Binding-site contacts:
Ligand atom O7 contacts residue ASN234 of chain 1.A at 3.5 Å (h-bond).
Ligand atom C2 contacts residue ASN234 of chain 1.A at 2.4 Å.
Ligand atom N2 contacts residue ASN234 of chain 1.A at 2.9 Å (h-bond).
Ligand atom C8 contacts residue ASN234 of chain 1.A at 4.5 Å.
Ligand atom C8 contacts residue GLU465 of chain 1.C at 3.2 Å.
Ligand atom C5 contacts residue THR108 of chain 1.A at 3.6 Å.
Ligand atom O5 contacts residue THR108 of chain 1.A at 3.0 Å (h-bond).
Ligand atom C6 contacts residue THR108 of chain 1.A at 3.2 Å.
Ligand atom C1 contacts residue ASN234 of chain 1.A at 1.4 Å.
Ligand atom C3 contacts residue ASN234 of chain 1.A at 3.8 Å.
Ligand atom C6 contacts residue THR236 of chain 1.A at 3.6 Å.
Ligand atom C5 contacts residue ASN234 of chain 1.A at 3.7 Å.
Ligand atom O5 contacts residue ASN234 of chain 1.A at 2.4 Å (h-bond).
Ligand atom O7 contacts residue ARG466 of chain 1.C at 4.0 Å.
Ligand atom C7 contacts residue ASN234 of chain 1.A at 3.4 Å.
Ligand atom C5 contacts residue THR236 of chain 1.A at 3.5 Å.
Ligand atom O6 contacts residue THR108 of chain 1.A at 3.0 Å (h-bond).
Ligand atom C1 contacts residue THR108 of chain 1.A at 4.1 Å.
Ligand atom C1 contacts residue THR236 of chain 1.A at 3.9 Å.
Ligand atom O5 contacts residue THR236 of chain 1.A at 3.4 Å (h-bond).
Ligand atom C4 contacts residue ASN234 of chain 1.A at 4.2 Å.

This small molecule binds to this protein.
Small molecule (SMILES): CC(=O)N[C@@H]1[C@@H](O)[C@H](O)[C@@H](CO)O[C@H]1O

Sequence of chain 1.C:
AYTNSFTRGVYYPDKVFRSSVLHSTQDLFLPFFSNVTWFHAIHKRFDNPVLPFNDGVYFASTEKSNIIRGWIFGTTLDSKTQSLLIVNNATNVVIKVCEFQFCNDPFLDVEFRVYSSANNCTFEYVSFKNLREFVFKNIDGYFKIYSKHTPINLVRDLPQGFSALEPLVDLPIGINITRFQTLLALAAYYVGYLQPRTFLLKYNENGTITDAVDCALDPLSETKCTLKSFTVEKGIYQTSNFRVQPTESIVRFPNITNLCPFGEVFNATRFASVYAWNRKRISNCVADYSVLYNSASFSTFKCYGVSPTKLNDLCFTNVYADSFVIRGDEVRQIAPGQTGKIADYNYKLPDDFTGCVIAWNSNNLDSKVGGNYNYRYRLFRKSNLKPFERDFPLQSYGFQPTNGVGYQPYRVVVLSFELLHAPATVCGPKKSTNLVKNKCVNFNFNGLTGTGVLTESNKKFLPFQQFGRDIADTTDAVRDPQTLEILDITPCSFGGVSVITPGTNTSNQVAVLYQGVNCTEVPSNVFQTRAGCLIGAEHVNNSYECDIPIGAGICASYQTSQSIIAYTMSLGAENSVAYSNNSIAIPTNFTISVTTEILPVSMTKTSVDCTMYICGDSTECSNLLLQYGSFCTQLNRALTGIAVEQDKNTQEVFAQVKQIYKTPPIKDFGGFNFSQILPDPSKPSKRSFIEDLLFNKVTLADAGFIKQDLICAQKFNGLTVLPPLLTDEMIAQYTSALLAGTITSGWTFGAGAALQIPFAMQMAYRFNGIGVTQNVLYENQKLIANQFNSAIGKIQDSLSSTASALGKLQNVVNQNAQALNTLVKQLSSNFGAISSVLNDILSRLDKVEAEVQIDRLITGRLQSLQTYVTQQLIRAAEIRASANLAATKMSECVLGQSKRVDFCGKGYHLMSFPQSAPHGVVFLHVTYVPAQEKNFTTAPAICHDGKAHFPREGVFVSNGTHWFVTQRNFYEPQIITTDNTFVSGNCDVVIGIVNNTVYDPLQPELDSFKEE

Sequence of chain 1.A:
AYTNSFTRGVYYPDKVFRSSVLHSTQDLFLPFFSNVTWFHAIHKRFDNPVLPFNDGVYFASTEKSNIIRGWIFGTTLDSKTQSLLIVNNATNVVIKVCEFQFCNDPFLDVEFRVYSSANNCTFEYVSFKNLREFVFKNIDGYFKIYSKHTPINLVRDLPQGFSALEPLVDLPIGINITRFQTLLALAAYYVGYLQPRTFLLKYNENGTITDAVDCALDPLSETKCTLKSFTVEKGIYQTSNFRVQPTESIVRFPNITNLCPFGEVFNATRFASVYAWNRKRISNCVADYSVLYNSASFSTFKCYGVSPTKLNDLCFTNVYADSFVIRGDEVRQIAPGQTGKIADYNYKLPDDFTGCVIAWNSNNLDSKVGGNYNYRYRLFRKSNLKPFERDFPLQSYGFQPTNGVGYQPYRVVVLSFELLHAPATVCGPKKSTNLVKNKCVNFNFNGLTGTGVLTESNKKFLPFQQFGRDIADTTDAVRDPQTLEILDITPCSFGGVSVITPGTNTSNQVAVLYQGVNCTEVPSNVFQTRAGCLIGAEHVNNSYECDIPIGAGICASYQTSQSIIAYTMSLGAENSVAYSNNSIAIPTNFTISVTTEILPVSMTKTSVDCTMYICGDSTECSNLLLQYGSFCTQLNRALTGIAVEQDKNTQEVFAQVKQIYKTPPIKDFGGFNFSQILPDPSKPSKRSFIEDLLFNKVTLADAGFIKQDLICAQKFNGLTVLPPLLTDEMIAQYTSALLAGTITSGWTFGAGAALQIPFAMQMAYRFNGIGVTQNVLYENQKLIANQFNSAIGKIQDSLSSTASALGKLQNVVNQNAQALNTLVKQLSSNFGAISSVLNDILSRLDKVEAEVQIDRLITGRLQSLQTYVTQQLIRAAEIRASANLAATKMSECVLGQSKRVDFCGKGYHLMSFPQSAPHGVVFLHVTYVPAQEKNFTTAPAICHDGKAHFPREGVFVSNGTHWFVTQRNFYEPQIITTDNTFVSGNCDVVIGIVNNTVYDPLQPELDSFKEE